Sequence of chain 1.B:
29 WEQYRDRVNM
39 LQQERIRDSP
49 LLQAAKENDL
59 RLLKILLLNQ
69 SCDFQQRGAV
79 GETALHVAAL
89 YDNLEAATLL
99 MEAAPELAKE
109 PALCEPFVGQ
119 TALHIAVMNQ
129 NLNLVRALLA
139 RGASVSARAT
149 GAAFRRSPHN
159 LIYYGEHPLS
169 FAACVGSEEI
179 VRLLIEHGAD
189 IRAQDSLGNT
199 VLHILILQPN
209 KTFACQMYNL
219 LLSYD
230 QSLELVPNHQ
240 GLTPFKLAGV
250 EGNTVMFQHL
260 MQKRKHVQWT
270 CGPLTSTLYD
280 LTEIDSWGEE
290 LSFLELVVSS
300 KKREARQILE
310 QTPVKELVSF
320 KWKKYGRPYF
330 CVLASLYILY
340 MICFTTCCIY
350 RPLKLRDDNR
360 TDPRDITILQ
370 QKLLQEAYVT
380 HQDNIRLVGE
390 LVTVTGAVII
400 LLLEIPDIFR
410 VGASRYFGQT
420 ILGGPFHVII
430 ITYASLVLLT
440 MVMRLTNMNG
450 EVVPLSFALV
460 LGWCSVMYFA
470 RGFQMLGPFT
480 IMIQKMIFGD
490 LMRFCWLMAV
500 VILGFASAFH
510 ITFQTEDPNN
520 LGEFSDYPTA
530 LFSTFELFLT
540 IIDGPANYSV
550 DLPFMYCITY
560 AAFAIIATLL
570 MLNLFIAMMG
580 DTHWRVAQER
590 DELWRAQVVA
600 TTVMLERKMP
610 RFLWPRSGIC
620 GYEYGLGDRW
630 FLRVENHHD

Sequence of chain 1.A:
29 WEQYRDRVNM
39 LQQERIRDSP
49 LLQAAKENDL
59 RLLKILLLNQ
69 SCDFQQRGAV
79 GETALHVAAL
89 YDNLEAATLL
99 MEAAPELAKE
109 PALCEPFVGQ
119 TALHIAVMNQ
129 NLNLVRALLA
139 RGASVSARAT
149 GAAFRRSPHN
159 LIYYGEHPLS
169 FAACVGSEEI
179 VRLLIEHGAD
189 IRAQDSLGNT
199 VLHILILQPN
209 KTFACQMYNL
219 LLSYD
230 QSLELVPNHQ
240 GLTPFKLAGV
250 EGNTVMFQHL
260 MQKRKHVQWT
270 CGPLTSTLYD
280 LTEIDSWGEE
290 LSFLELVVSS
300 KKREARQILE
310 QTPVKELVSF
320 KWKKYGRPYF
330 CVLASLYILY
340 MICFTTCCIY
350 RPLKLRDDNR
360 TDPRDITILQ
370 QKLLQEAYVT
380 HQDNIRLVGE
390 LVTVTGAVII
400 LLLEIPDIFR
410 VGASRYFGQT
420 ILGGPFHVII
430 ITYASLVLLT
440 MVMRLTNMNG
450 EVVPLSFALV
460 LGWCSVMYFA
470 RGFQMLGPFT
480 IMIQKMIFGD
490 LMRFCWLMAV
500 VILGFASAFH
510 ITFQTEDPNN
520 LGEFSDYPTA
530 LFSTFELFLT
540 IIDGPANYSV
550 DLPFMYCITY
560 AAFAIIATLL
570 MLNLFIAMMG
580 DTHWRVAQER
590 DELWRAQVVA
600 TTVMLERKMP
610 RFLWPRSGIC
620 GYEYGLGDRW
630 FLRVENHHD

Binding-site contacts:
Ligand atom C14 contacts residue TRP495 of chain 1.B at 3.4 Å (hydrophobic).
Ligand atom S21 contacts residue PHE487 of chain 1.B at 3.6 Å.
Ligand atom C20 contacts residue MET491 of chain 1.B at 4.2 Å (hydrophobic).
Ligand atom O16 contacts residue CYS494 of chain 1.B at 3.2 Å.
Ligand atom O32 contacts residue ILE564 of chain 1.A at 4.5 Å.
Ligand atom N19 contacts residue MET491 of chain 1.B at 3.4 Å.
Ligand atom C15 contacts residue MET491 of chain 1.B at 4.4 Å (hydrophobic).
Ligand atom C13 contacts residue MET491 of chain 1.B at 3.9 Å (hydrophobic).
Ligand atom C22 contacts residue PHE487 of chain 1.B at 4.5 Å (hydrophobic).
Ligand atom C26 contacts residue ILE565 of chain 1.A at 3.7 Å (hydrophobic).
Ligand atom C13 contacts residue TRP495 of chain 1.B at 3.9 Å (hydrophobic).
Ligand atom C14 contacts residue MET491 of chain 1.B at 3.8 Å (hydrophobic).
Ligand atom C17 contacts residue LEU490 of chain 1.B at 3.6 Å (hydrophobic).
Ligand atom C18 contacts residue MET491 of chain 1.B at 4.2 Å (hydrophobic).
Ligand atom S21 contacts residue MET491 of chain 1.B at 4.3 Å.
Ligand atom C02 contacts residue CYS494 of chain 1.B at 4.2 Å (hydrophobic).
Ligand atom C17 contacts residue CYS494 of chain 1.B at 3.8 Å (hydrophobic).
Ligand atom C17 contacts residue MET491 of chain 1.B at 3.8 Å (hydrophobic).
Ligand atom C25 contacts residue ILE565 of chain 1.A at 3.7 Å (hydrophobic).
Ligand atom C04 contacts residue TRP495 of chain 1.B at 4.3 Å (hydrophobic).
Ligand atom O16 contacts residue LEU490 of chain 1.B at 4.3 Å.
Ligand atom C03 contacts residue TRP495 of chain 1.B at 3.5 Å (hydrophobic).

This small molecule binds to this protein.
Small molecule (SMILES): O=C(CCN1C(=O)COc2ccccc21)OCc1nc2scc(-c3ccccc3)c2c(=O)[nH]1